Binding-site contacts:
Ligand atom O6 contacts residue ASN217 of chain 1.A at 4.2 Å.
Ligand atom C7 contacts residue THR213 of chain 1.A at 4.1 Å.
Ligand atom C8 contacts residue THR213 of chain 1.A at 3.7 Å.
Ligand atom O7 contacts residue THR213 of chain 1.A at 4.0 Å.
Ligand atom O5 contacts residue ASN217 of chain 1.A at 2.4 Å (h-bond).
Ligand atom C1 contacts residue ASN217 of chain 1.A at 1.4 Å.
Ligand atom C3 contacts residue ASN217 of chain 1.A at 3.8 Å.
Ligand atom C4 contacts residue ASN217 of chain 1.A at 4.2 Å.
Ligand atom N2 contacts residue ASN217 of chain 1.A at 2.9 Å (h-bond).
Ligand atom C2 contacts residue ASN217 of chain 1.A at 2.4 Å.
Ligand atom C5 contacts residue ASN217 of chain 1.A at 3.6 Å.
Ligand atom C7 contacts residue ASN217 of chain 1.A at 3.4 Å.
Ligand atom C8 contacts residue ASN217 of chain 1.A at 4.4 Å.
Ligand atom O7 contacts residue ASN217 of chain 1.A at 3.5 Å (h-bond).

Sequence of chain 1.A:
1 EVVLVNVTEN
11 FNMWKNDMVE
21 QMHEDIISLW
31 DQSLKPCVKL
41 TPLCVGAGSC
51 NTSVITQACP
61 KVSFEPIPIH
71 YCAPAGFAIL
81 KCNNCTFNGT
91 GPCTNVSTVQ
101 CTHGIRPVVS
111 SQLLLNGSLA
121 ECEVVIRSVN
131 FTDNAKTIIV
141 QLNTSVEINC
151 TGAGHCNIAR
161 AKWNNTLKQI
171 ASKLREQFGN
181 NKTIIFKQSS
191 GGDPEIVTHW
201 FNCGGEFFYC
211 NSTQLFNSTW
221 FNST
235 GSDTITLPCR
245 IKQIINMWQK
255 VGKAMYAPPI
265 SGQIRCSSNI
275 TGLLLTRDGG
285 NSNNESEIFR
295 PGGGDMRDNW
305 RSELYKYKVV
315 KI

A protein and the small-molecule ligand that binds it are described below.
Small molecule (SMILES): CC(=O)N[C@@H]1[C@@H](O)[C@H](O)[C@@H](CO)O[C@H]1O